Sequence of chain 1.J:
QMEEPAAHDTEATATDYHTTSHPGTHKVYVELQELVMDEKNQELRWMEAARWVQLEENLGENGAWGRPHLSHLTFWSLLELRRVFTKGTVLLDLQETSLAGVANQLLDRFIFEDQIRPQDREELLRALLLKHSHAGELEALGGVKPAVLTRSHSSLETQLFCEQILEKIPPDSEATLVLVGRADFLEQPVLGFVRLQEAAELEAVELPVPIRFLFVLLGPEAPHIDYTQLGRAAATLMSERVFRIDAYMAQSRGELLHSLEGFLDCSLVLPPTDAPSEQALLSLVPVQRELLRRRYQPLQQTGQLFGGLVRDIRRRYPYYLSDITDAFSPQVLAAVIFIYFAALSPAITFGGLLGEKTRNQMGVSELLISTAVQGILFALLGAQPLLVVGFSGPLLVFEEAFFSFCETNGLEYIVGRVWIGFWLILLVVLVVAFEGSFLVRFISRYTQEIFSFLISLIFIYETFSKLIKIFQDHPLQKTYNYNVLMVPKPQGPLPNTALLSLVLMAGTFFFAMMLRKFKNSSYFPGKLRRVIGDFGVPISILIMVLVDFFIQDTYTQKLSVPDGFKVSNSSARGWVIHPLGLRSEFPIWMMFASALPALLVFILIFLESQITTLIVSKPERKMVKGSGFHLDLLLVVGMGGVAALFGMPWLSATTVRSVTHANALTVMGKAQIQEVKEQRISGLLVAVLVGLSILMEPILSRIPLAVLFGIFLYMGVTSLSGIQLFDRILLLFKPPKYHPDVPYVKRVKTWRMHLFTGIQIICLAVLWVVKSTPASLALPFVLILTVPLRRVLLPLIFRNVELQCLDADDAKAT

Binding-site contacts:
Ligand atom N2 contacts residue ASN642 of chain 1.J at 2.9 Å (h-bond).
Ligand atom C7 contacts residue ARG432 of chain 1.J at 3.8 Å.
Ligand atom C1 contacts residue ASN642 of chain 1.J at 1.4 Å.
Ligand atom C1 contacts residue ALA645 of chain 1.J at 4.3 Å (hydrophobic).
Ligand atom O5 contacts residue ASN642 of chain 1.J at 2.4 Å (h-bond).
Ligand atom C5 contacts residue ASN642 of chain 1.J at 3.6 Å.
Ligand atom C4 contacts residue ASN642 of chain 1.J at 4.2 Å.
Ligand atom C7 contacts residue ASN433 of chain 1.J at 3.8 Å.
Ligand atom N2 contacts residue ASN433 of chain 1.J at 4.3 Å.
Ligand atom O7 contacts residue ARG432 of chain 1.J at 3.3 Å (salt-bridge).
Ligand atom O7 contacts residue ASN642 of chain 1.J at 4.2 Å.
Ligand atom C1 contacts residue SER644 of chain 1.J at 3.8 Å.
Ligand atom O5 contacts residue ARG432 of chain 1.J at 4.1 Å.
Ligand atom C2 contacts residue ASN642 of chain 1.J at 2.5 Å.
Ligand atom C1 contacts residue ARG432 of chain 1.J at 3.8 Å.
Ligand atom O5 contacts residue ALA645 of chain 1.J at 3.7 Å.
Ligand atom C3 contacts residue ASN642 of chain 1.J at 3.8 Å.
Ligand atom C2 contacts residue ARG432 of chain 1.J at 3.5 Å.
Ligand atom C7 contacts residue ASN642 of chain 1.J at 3.8 Å.
Ligand atom C5 contacts residue SER644 of chain 1.J at 4.2 Å.
Ligand atom O5 contacts residue SER644 of chain 1.J at 4.0 Å.
Ligand atom O7 contacts residue ASN433 of chain 1.J at 3.9 Å.
Ligand atom C8 contacts residue ASN433 of chain 1.J at 3.6 Å.
Ligand atom N2 contacts residue ARG432 of chain 1.J at 3.9 Å.

This small molecule binds to this protein.
Small molecule (SMILES): CC(=O)N[C@@H]1[C@@H](O)[C@H](O)[C@@H](CO)O[C@H]1O